Sequence of chain 1.A:
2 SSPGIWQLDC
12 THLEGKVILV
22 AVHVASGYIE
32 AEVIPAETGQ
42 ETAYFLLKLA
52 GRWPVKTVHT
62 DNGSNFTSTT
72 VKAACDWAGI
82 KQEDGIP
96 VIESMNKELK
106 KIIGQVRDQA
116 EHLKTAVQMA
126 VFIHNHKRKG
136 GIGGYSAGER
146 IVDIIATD

Binding-site contacts:
Ligand atom C10 contacts residue PRO88 of chain 1.A at 3.6 Å (hydrophobic).
Ligand atom N5 contacts residue ASP62 of chain 1.A at 4.3 Å.
Ligand atom N5 contacts residue ASN63 of chain 1.A at 4.1 Å.
Ligand atom C4 contacts residue ASN63 of chain 1.A at 4.0 Å.
Ligand atom C4 contacts residue ASP62 of chain 1.A at 3.3 Å.
Ligand atom N1 contacts residue GLY86 of chain 1.A at 3.8 Å.
Ligand atom O13 contacts residue GLY86 of chain 1.A at 4.2 Å.
Ligand atom C11 contacts residue GLY86 of chain 1.A at 3.1 Å.
Ligand atom C12 contacts residue ASP62 of chain 1.A at 4.2 Å.
Ligand atom N5 contacts residue GLY86 of chain 1.A at 3.6 Å.
Ligand atom C4 contacts residue GLY86 of chain 1.A at 3.7 Å.
Ligand atom C9 contacts residue PRO88 of chain 1.A at 3.8 Å (hydrophobic).
Ligand atom C14 contacts residue GLY86 of chain 1.A at 4.1 Å.
Ligand atom C2 contacts residue GLY86 of chain 1.A at 3.6 Å.
Ligand atom C3 contacts residue GLY86 of chain 1.A at 4.0 Å.
Ligand atom C11 contacts residue PRO88 of chain 1.A at 4.1 Å (hydrophobic).
Ligand atom C3 contacts residue ASP62 of chain 1.A at 4.2 Å.
Ligand atom C6 contacts residue GLY86 of chain 1.A at 3.8 Å.
Ligand atom O13 contacts residue ASP62 of chain 1.A at 4.5 Å.
Ligand atom C10 contacts residue GLY86 of chain 1.A at 4.0 Å.

A protein and the small-molecule ligand that binds it are described below.
Small molecule (SMILES): Cn1ncc(CO)c1-c1ccccc1